Binding-site contacts:
Ligand atom O2 contacts residue PHE194 of chain 1.D at 4.0 Å.
Ligand atom CI contacts residue THR94 of chain 1.D at 3.8 Å.
Ligand atom N3 contacts residue GOL1 of chain 1.KA at 3.8 Å.
Ligand atom C4 contacts residue THR94 of chain 1.D at 4.3 Å.
Ligand atom C6 contacts residue ARG167 of chain 1.D at 3.7 Å.
Ligand atom C5 contacts residue GLY95 of chain 1.D at 3.6 Å.
Ligand atom O6 contacts residue GLN165 of chain 1.D at 3.4 Å (h-bond).
Ligand atom CI contacts residue GLY95 of chain 1.D at 4.0 Å.
Ligand atom N1 contacts residue ARG167 of chain 1.D at 4.1 Å.
Ligand atom C4 contacts residue GLY95 of chain 1.D at 4.0 Å.
Ligand atom O2 contacts residue GOL1 of chain 1.KA at 3.8 Å.
Ligand atom C2 contacts residue GLN165 of chain 1.D at 3.7 Å.
Ligand atom C6 contacts residue PHE194 of chain 1.D at 4.4 Å (hydrophobic).
Ligand atom C2 contacts residue PHE161 of chain 1.D at 3.7 Å (hydrophobic).
Ligand atom N3 contacts residue PHE194 of chain 1.D at 4.2 Å.
Ligand atom C2 contacts residue PHE194 of chain 1.D at 3.8 Å (hydrophobic).
Ligand atom C6 contacts residue GLN165 of chain 1.D at 3.6 Å.
Ligand atom O6 contacts residue ARG167 of chain 1.D at 2.8 Å (salt-bridge).
Ligand atom O2 contacts residue GLU195 of chain 1.D at 3.5 Å.
Ligand atom CI contacts residue THR93 of chain 1.D at 3.8 Å.
Ligand atom N1 contacts residue PHE161 of chain 1.D at 3.7 Å.
Ligand atom C2 contacts residue GOL1 of chain 1.KA at 4.4 Å.
Ligand atom C6 contacts residue PHE161 of chain 1.D at 4.0 Å (hydrophobic).
Ligand atom O2 contacts residue MET196 of chain 1.D at 3.5 Å.
Ligand atom O2 contacts residue GLN165 of chain 1.D at 3.0 Å (h-bond).
Ligand atom N1 contacts residue GLN165 of chain 1.D at 2.7 Å (h-bond).
Ligand atom C4 contacts residue PHE161 of chain 1.D at 4.3 Å (hydrophobic).
Ligand atom N1 contacts residue PHE194 of chain 1.D at 3.9 Å.
Ligand atom C5 contacts residue PHE161 of chain 1.D at 4.2 Å (hydrophobic).
Ligand atom N3 contacts residue PHE161 of chain 1.D at 4.0 Å.
Ligand atom C5 contacts residue ARG167 of chain 1.D at 4.5 Å.
Ligand atom C2 contacts residue GLU195 of chain 1.D at 4.2 Å.
Ligand atom C6 contacts residue GLY95 of chain 1.D at 4.3 Å.
Ligand atom O2 contacts residue PHE161 of chain 1.D at 3.9 Å.

Sequence of chain 1.D:
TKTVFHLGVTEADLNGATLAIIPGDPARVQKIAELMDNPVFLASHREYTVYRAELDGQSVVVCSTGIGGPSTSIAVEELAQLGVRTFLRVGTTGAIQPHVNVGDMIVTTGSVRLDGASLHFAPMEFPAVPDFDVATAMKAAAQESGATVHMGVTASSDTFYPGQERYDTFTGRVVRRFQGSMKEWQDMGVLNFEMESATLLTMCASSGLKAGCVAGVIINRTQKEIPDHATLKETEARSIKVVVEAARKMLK

A protein and the small-molecule ligand that binds it are described below.
Small molecule (SMILES): Cc1cc(O)nc(O)n1